Sequence of chain 1.A:
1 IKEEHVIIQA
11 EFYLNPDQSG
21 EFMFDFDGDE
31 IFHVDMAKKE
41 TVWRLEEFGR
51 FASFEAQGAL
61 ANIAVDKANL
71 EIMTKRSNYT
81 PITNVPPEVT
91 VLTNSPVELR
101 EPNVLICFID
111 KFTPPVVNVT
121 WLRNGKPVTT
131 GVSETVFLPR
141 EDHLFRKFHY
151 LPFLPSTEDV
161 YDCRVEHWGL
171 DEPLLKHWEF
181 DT

Binding-site contacts:
Ligand atom C4 contacts residue ASN118 of chain 1.A at 4.3 Å.
Ligand atom N2 contacts residue ASN118 of chain 1.A at 2.8 Å (h-bond).
Ligand atom C2 contacts residue GLU166 of chain 1.A at 4.4 Å.
Ligand atom C3 contacts residue ASN118 of chain 1.A at 3.7 Å.
Ligand atom C2 contacts residue ASP2 of chain 1.B at 4.0 Å.
Ligand atom C7 contacts residue ASN118 of chain 1.A at 3.5 Å.
Ligand atom C8 contacts residue GLU166 of chain 1.A at 3.8 Å.
Ligand atom O7 contacts residue ASN118 of chain 1.A at 3.7 Å.
Ligand atom C7 contacts residue TRP168 of chain 1.A at 3.2 Å (hydrophobic).
Ligand atom C8 contacts residue HIS167 of chain 1.A at 4.0 Å.
Ligand atom C5 contacts residue ASN118 of chain 1.A at 3.7 Å.
Ligand atom C7 contacts residue ASP2 of chain 1.B at 4.3 Å.
Ligand atom C2 contacts residue TRP168 of chain 1.A at 4.4 Å (hydrophobic).
Ligand atom O7 contacts residue GLU166 of chain 1.A at 3.7 Å.
Ligand atom N2 contacts residue ASP2 of chain 1.B at 3.2 Å (salt-bridge).
Ligand atom C3 contacts residue ASP2 of chain 1.B at 4.5 Å.
Ligand atom C7 contacts residue GLU166 of chain 1.A at 4.2 Å.
Ligand atom C8 contacts residue ASN118 of chain 1.A at 4.5 Å.
Ligand atom C1 contacts residue GLU166 of chain 1.A at 4.3 Å.
Ligand atom C1 contacts residue ASN118 of chain 1.A at 1.4 Å.
Ligand atom C1 contacts residue ASP2 of chain 1.B at 3.7 Å.
Ligand atom O5 contacts residue ASN118 of chain 1.A at 2.4 Å (h-bond).
Ligand atom O7 contacts residue HIS167 of chain 1.A at 4.2 Å.
Ligand atom O7 contacts residue TRP168 of chain 1.A at 3.4 Å (h-bond).
Ligand atom C8 contacts residue ASP2 of chain 1.B at 3.4 Å.
Ligand atom N2 contacts residue TRP168 of chain 1.A at 3.7 Å.
Ligand atom C2 contacts residue ASN118 of chain 1.A at 2.4 Å.
Ligand atom C8 contacts residue TRP168 of chain 1.A at 3.4 Å (hydrophobic).
Ligand atom O4 contacts residue ASP2 of chain 1.B at 3.7 Å.
Ligand atom C3 contacts residue TRP168 of chain 1.A at 4.3 Å (hydrophobic).
Ligand atom C8 contacts residue VAL116 of chain 1.A at 3.8 Å (hydrophobic).
Ligand atom C8 contacts residue VAL117 of chain 1.A at 4.1 Å (hydrophobic).
Ligand atom O3 contacts residue TRP168 of chain 1.A at 3.3 Å (h-bond).
Ligand atom O3 contacts residue ASP2 of chain 1.B at 3.6 Å.

The protein below binds the small molecule below.
Small molecule (SMILES): CC(=O)N[C@H]1[C@H](O[C@H]2[C@H](O)[C@@H](NC(C)=O)CO[C@@H]2CO)O[C@H](CO)[C@@H](O)[C@@H]1O

Sequence of chain 1.B:
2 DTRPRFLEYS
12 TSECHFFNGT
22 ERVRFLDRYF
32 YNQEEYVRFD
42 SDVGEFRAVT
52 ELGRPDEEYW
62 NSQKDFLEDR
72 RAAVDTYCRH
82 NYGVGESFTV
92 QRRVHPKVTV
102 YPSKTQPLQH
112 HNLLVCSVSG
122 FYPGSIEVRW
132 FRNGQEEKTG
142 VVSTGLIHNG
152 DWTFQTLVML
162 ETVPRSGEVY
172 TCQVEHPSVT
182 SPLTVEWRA